A protein and the small-molecule ligand that binds it are described below.
Small molecule (SMILES): CC(=O)N[C@@H]1[C@@H](O)[C@H](O)[C@@H](CO)O[C@H]1O

Sequence of chain 1.A:
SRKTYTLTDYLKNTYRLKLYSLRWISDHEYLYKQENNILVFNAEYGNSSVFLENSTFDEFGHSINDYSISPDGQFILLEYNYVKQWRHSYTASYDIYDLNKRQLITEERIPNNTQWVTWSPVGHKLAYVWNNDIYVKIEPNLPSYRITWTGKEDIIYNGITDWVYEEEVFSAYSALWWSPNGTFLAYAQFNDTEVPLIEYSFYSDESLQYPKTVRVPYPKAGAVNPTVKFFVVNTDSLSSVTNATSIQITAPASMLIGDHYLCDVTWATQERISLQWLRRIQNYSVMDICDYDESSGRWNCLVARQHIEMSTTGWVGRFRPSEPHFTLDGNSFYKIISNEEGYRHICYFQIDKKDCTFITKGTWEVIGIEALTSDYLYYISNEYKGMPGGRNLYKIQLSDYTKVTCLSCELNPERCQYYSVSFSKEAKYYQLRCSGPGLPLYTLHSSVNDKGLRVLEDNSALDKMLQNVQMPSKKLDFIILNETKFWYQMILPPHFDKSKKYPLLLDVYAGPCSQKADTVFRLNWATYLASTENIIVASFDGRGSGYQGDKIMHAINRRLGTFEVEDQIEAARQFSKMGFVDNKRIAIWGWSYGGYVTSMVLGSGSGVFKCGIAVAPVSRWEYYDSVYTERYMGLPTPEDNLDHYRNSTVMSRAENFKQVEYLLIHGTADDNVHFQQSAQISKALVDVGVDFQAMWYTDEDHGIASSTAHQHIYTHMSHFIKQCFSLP

Binding-site contacts:
Ligand atom C5 contacts residue THR195 of chain 1.A at 3.7 Å.
Ligand atom C7 contacts residue ASN193 of chain 1.A at 3.4 Å.
Ligand atom C1 contacts residue ILE158 of chain 1.A at 3.9 Å (hydrophobic).
Ligand atom O5 contacts residue ASN193 of chain 1.A at 2.3 Å (h-bond).
Ligand atom N2 contacts residue ASN193 of chain 1.A at 3.0 Å (h-bond).
Ligand atom C2 contacts residue ILE158 of chain 1.A at 4.4 Å (hydrophobic).
Ligand atom O6 contacts residue GLU196 of chain 1.A at 2.9 Å (salt-bridge).
Ligand atom C8 contacts residue THR152 of chain 1.A at 4.2 Å.
Ligand atom O7 contacts residue ASN193 of chain 1.A at 3.4 Å (h-bond).
Ligand atom C6 contacts residue THR195 of chain 1.A at 4.2 Å.
Ligand atom C2 contacts residue ASN193 of chain 1.A at 2.5 Å.
Ligand atom C4 contacts residue NAG1 of chain 1.I at 4.2 Å.
Ligand atom O7 contacts residue ILE158 of chain 1.A at 4.4 Å.
Ligand atom C1 contacts residue THR195 of chain 1.A at 3.6 Å.
Ligand atom C7 contacts residue ILE158 of chain 1.A at 3.8 Å (hydrophobic).
Ligand atom C7 contacts residue LYS231 of chain 1.A at 4.5 Å.
Ligand atom C8 contacts residue ILE158 of chain 1.A at 3.8 Å (hydrophobic).
Ligand atom O6 contacts residue THR195 of chain 1.A at 3.6 Å.
Ligand atom O6 contacts residue ASN193 of chain 1.A at 4.1 Å.
Ligand atom C1 contacts residue ASN193 of chain 1.A at 1.4 Å.
Ligand atom C6 contacts residue GLU196 of chain 1.A at 3.6 Å.
Ligand atom O4 contacts residue NAG1 of chain 1.I at 3.0 Å.
Ligand atom C4 contacts residue ASN193 of chain 1.A at 4.2 Å.
Ligand atom N2 contacts residue ILE158 of chain 1.A at 3.6 Å.
Ligand atom C3 contacts residue ASN193 of chain 1.A at 3.8 Å.
Ligand atom O7 contacts residue LYS231 of chain 1.A at 3.3 Å (salt-bridge).
Ligand atom C5 contacts residue ASN193 of chain 1.A at 3.6 Å.
Ligand atom O7 contacts residue GLN191 of chain 1.A at 3.9 Å.
Ligand atom O5 contacts residue THR195 of chain 1.A at 3.8 Å.
Ligand atom O3 contacts residue NAG1 of chain 1.I at 3.9 Å.